Binding-site contacts:
Ligand atom O2 contacts residue SER203 of chain 1.A at 4.2 Å.
Ligand atom O1 contacts residue SER203 of chain 1.A at 3.0 Å (h-bond).
Ligand atom O4 contacts residue LEU202 of chain 1.A at 3.3 Å (h-bond).
Ligand atom O1 contacts residue LEU202 of chain 1.A at 3.6 Å (h-bond).
Ligand atom O4 contacts residue VAL206 of chain 1.A at 3.8 Å.
Ligand atom C2 contacts residue VAL206 of chain 1.A at 4.4 Å (hydrophobic).
Ligand atom C1 contacts residue SER203 of chain 1.A at 3.9 Å.
Ligand atom O3 contacts residue LEU202 of chain 1.A at 3.8 Å.
Ligand atom C2 contacts residue SER203 of chain 1.A at 4.4 Å.
Ligand atom C1 contacts residue LEU202 of chain 1.A at 3.3 Å (hydrophobic).
Ligand atom C2 contacts residue LEU202 of chain 1.A at 3.2 Å (hydrophobic).
Ligand atom O4 contacts residue ILE345 of chain 1.A at 3.4 Å.
Ligand atom O2 contacts residue LEU202 of chain 1.A at 3.8 Å.
Ligand atom O1 contacts residue ASP199 of chain 1.A at 4.2 Å.

The protein below binds the small molecule below.
Small molecule (SMILES): O=C([O-])C(=O)[O-]

Sequence of chain 1.A:
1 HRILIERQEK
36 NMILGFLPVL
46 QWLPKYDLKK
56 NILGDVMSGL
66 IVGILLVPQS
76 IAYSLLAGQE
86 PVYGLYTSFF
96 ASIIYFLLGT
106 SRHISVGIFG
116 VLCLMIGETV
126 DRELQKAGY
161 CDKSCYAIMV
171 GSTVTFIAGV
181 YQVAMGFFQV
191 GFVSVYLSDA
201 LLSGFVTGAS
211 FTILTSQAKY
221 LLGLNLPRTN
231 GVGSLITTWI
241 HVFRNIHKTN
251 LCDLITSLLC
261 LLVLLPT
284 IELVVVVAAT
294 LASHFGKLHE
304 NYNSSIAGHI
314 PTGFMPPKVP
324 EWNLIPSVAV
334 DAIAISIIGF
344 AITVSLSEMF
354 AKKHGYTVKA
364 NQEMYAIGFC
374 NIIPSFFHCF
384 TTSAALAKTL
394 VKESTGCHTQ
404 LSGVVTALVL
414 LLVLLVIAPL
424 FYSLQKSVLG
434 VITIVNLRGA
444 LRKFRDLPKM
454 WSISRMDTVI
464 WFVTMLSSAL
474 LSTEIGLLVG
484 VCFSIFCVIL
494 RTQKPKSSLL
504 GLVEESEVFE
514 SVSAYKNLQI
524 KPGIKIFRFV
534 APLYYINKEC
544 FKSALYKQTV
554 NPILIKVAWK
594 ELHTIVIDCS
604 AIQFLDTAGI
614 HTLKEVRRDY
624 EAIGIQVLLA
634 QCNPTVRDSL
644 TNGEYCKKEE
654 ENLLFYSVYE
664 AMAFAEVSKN